Binding-site contacts:
Ligand atom O3P contacts residue MET99 of chain 1.F at 2.9 Å (h-bond).
Ligand atom C2 contacts residue PRO125 of chain 1.F at 4.2 Å (hydrophobic).
Ligand atom C2' contacts residue SER98 of chain 1.F at 3.5 Å.
Ligand atom C1 contacts residue MET99 of chain 1.F at 3.8 Å (hydrophobic).
Ligand atom O1P contacts residue MET99 of chain 1.F at 2.9 Å (h-bond).
Ligand atom C2 contacts residue LEU150 of chain 1.F at 3.3 Å (hydrophobic).
Ligand atom O2P contacts residue GLN124 of chain 1.F at 4.3 Å.
Ligand atom C1' contacts residue PRO125 of chain 1.F at 4.5 Å (hydrophobic).
Ligand atom C3 contacts residue SER98 of chain 1.F at 3.6 Å.
Ligand atom O2P contacts residue LEU126 of chain 1.F at 4.2 Å.
Ligand atom O1P contacts residue HIS123 of chain 1.F at 4.2 Å.
Ligand atom O2P contacts residue PRO125 of chain 1.F at 4.2 Å.
Ligand atom P contacts residue HIS123 of chain 1.F at 3.4 Å.
Ligand atom C3 contacts residue HIS123 of chain 1.F at 2.9 Å.
Ligand atom O2P contacts residue HIS123 of chain 1.F at 3.2 Å (h-bond).
Ligand atom C2' contacts residue LEU126 of chain 1.F at 4.0 Å (hydrophobic).
Ligand atom C1' contacts residue LEU126 of chain 1.F at 3.7 Å (hydrophobic).
Ligand atom C1' contacts residue GLY69 of chain 1.F at 4.2 Å.
Ligand atom C3 contacts residue MET99 of chain 1.F at 4.3 Å (hydrophobic).
Ligand atom C3' contacts residue GLY69 of chain 1.F at 3.6 Å.
Ligand atom C2' contacts residue GLY69 of chain 1.F at 3.8 Å.
Ligand atom C3' contacts residue PRO125 of chain 1.F at 4.4 Å (hydrophobic).
Ligand atom P contacts residue SER98 of chain 1.F at 1.6 Å.
Ligand atom C3' contacts residue LEU126 of chain 1.F at 3.5 Å (hydrophobic).
Ligand atom C1 contacts residue SER98 of chain 1.F at 3.4 Å.
Ligand atom C1' contacts residue SER98 of chain 1.F at 3.6 Å.
Ligand atom O2P contacts residue SER98 of chain 1.F at 2.6 Å (h-bond).
Ligand atom O1P contacts residue SER98 of chain 1.F at 2.6 Å (h-bond).
Ligand atom P contacts residue GLY69 of chain 1.F at 4.3 Å.
Ligand atom C1' contacts residue HIS123 of chain 1.F at 3.9 Å.
Ligand atom O3P contacts residue GLY68 of chain 1.F at 4.0 Å.
Ligand atom C2 contacts residue HIS123 of chain 1.F at 3.9 Å.
Ligand atom P contacts residue MET99 of chain 1.F at 3.2 Å.
Ligand atom O3P contacts residue SER98 of chain 1.F at 2.5 Å (h-bond).
Ligand atom C2' contacts residue HIS123 of chain 1.F at 4.0 Å.
Ligand atom C2 contacts residue MET99 of chain 1.F at 3.3 Å (hydrophobic).
Ligand atom O3P contacts residue GLY69 of chain 1.F at 3.1 Å (h-bond).
Ligand atom C3' contacts residue ILE71 of chain 1.F at 4.1 Å (hydrophobic).
Ligand atom C1 contacts residue HIS123 of chain 1.F at 3.3 Å.

A protein and the small-molecule ligand that binds it are described below.
Small molecule (SMILES): CC(C)O[PH](=O)OC(C)C

Sequence of chain 1.F:
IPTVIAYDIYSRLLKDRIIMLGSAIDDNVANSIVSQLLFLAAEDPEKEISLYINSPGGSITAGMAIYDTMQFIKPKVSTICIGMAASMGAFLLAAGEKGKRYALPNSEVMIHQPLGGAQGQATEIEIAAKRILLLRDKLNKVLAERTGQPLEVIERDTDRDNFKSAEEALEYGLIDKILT